Binding-site contacts:
Ligand atom C7 contacts residue PRO1338 of chain 1.A at 4.3 Å (hydrophobic).
Ligand atom O7 contacts residue PRO1338 of chain 1.A at 3.1 Å (h-bond).
Ligand atom C7 contacts residue GLU1339 of chain 1.A at 3.0 Å.
Ligand atom O5 contacts residue ASN1386 of chain 1.A at 2.4 Å (h-bond).
Ligand atom N2 contacts residue GLU1339 of chain 1.A at 3.4 Å (salt-bridge).
Ligand atom C6 contacts residue PRO1341 of chain 1.A at 4.3 Å (hydrophobic).
Ligand atom C4 contacts residue PRO1341 of chain 1.A at 4.0 Å (hydrophobic).
Ligand atom O3 contacts residue GLU1339 of chain 1.A at 4.0 Å.
Ligand atom C2 contacts residue GLU1339 of chain 1.A at 3.3 Å.
Ligand atom C8 contacts residue GLU1339 of chain 1.A at 3.8 Å.
Ligand atom C1 contacts residue ASP1389 of chain 1.A at 4.2 Å.
Ligand atom O7 contacts residue ASN1386 of chain 1.A at 2.5 Å (h-bond).
Ligand atom C5 contacts residue LEU85 of chain 1.A at 4.2 Å (hydrophobic).
Ligand atom C6 contacts residue ASP1389 of chain 1.A at 4.0 Å.
Ligand atom C1 contacts residue ASN1386 of chain 1.A at 1.4 Å.
Ligand atom O5 contacts residue ASP1389 of chain 1.A at 3.7 Å.
Ligand atom C2 contacts residue ASN1386 of chain 1.A at 2.5 Å.
Ligand atom C3 contacts residue ASN1386 of chain 1.A at 3.8 Å.
Ligand atom N2 contacts residue ASN1386 of chain 1.A at 2.9 Å (h-bond).
Ligand atom C4 contacts residue ASN1386 of chain 1.A at 4.2 Å.
Ligand atom C5 contacts residue ASN1386 of chain 1.A at 3.7 Å.
Ligand atom C1 contacts residue GLU1339 of chain 1.A at 4.3 Å.
Ligand atom C3 contacts residue GLU1339 of chain 1.A at 4.2 Å.
Ligand atom O5 contacts residue PRO1341 of chain 1.A at 4.4 Å.
Ligand atom C7 contacts residue ASN1386 of chain 1.A at 3.1 Å.
Ligand atom C5 contacts residue PRO1341 of chain 1.A at 4.5 Å (hydrophobic).
Ligand atom O7 contacts residue GLU1339 of chain 1.A at 2.8 Å (salt-bridge).

Sequence of chain 1.A:
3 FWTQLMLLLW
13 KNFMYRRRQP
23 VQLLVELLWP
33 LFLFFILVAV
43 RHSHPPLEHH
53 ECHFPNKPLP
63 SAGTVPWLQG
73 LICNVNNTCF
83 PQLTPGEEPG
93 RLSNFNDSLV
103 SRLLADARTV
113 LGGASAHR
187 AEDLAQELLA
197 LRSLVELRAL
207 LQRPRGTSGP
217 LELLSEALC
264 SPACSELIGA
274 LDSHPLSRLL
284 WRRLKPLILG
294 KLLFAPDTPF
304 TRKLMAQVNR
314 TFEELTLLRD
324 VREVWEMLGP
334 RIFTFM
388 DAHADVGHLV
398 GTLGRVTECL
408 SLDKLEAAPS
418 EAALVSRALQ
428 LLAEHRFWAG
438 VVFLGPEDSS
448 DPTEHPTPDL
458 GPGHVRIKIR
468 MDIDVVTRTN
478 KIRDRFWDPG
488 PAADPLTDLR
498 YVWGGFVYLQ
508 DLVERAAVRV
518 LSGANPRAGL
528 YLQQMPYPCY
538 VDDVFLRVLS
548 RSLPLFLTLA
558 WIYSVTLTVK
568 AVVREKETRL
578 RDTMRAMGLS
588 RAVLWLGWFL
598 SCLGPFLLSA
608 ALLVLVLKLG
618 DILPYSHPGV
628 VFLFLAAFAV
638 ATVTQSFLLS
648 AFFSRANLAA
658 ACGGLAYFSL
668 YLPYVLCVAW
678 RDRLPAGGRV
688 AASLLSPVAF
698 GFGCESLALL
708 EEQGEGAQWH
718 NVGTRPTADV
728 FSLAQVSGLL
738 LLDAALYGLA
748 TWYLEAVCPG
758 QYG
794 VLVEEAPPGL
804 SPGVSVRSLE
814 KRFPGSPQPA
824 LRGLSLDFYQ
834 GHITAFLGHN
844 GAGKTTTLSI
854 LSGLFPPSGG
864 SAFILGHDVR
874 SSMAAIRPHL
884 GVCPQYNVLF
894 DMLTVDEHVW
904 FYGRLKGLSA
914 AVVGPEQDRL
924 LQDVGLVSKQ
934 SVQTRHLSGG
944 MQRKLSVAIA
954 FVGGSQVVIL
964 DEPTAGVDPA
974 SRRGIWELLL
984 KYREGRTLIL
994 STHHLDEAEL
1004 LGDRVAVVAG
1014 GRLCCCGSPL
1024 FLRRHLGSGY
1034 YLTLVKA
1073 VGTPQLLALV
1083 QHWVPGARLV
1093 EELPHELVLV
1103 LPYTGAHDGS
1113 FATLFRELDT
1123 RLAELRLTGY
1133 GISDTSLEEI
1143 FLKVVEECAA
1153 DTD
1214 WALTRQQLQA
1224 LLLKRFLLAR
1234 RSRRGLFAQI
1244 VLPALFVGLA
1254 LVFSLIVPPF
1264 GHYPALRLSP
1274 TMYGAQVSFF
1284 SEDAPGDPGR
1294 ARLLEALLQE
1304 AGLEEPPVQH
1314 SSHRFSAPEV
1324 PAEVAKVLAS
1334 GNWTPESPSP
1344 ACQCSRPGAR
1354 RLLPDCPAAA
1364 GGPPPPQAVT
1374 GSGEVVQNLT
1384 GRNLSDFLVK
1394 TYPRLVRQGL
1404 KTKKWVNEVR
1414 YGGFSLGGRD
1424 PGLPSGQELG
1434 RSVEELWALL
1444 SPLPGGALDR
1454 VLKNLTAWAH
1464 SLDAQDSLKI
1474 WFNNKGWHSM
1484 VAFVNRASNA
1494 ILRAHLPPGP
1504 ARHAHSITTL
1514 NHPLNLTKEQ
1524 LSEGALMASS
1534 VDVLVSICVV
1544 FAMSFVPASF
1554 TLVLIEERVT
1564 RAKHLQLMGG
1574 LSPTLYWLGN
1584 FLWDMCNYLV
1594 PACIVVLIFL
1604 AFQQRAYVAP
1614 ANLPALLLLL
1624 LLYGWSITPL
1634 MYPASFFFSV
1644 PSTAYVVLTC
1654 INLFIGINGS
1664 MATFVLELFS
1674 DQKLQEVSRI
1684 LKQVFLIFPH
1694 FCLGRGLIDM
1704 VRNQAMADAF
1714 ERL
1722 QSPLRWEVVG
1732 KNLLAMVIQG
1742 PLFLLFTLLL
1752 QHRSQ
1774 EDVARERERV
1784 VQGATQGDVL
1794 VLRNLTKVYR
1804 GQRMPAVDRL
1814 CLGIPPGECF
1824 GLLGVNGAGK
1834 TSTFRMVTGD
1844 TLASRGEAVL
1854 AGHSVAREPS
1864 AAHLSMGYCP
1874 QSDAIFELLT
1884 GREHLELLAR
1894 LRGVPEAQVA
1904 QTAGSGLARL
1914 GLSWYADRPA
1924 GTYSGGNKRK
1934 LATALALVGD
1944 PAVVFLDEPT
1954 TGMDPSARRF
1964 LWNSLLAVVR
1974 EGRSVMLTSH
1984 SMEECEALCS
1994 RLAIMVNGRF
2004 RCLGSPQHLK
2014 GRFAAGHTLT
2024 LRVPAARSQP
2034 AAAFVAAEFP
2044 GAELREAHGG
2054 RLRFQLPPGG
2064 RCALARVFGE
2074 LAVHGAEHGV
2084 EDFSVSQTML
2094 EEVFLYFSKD

This protein binds this small molecule.
Small molecule (SMILES): CC(=O)N[C@@H]1[C@@H](O)[C@H](O)[C@@H](CO)O[C@H]1O